Binding-site contacts:
Ligand atom C21 contacts residue LEU38 of chain 1.A at 3.6 Å (hydrophobic).
Ligand atom O contacts residue ALA64 of chain 1.A at 3.9 Å.
Ligand atom C1 contacts residue VAL46 of chain 1.A at 3.9 Å (hydrophobic).
Ligand atom C22 contacts residue ALA116 of chain 1.A at 3.6 Å (hydrophobic).
Ligand atom N1 contacts residue ALA64 of chain 1.A at 3.4 Å.
Ligand atom C18 contacts residue GLY185 of chain 1.A at 3.9 Å.
Ligand atom C5 contacts residue LEU172 of chain 1.A at 3.9 Å (hydrophobic).
Ligand atom C16 contacts residue LEU172 of chain 1.A at 3.9 Å (hydrophobic).
Ligand atom C6 contacts residue ALA64 of chain 1.A at 3.3 Å (hydrophobic).
Ligand atom N1 contacts residue LEU112 of chain 1.A at 3.8 Å.
Ligand atom C6 contacts residue LEU172 of chain 1.A at 3.5 Å (hydrophobic).
Ligand atom N contacts residue ALA64 of chain 1.A at 3.8 Å.
Ligand atom F contacts residue GLY185 of chain 1.A at 3.0 Å.
Ligand atom C contacts residue LEU112 of chain 1.A at 3.8 Å (hydrophobic).
Ligand atom C9 contacts residue ASP119 of chain 1.A at 3.4 Å.
Ligand atom C2 contacts residue ALA64 of chain 1.A at 3.5 Å (hydrophobic).
Ligand atom C8 contacts residue GLY118 of chain 1.A at 3.8 Å.
Ligand atom F contacts residue ASP186 of chain 1.A at 3.2 Å.
Ligand atom F contacts residue ASN170 of chain 1.A at 3.3 Å.
Ligand atom N3 contacts residue GLY118 of chain 1.A at 3.9 Å.
Ligand atom N2 contacts residue GLY118 of chain 1.A at 3.8 Å.
Ligand atom C20 contacts residue LEU38 of chain 1.A at 3.8 Å (hydrophobic).
Ligand atom C22 contacts residue MET115 of chain 1.A at 3.2 Å (hydrophobic).
Ligand atom C18 contacts residue LEU172 of chain 1.A at 3.6 Å (hydrophobic).
Ligand atom N1 contacts residue GLU113 of chain 1.A at 2.8 Å (salt-bridge).
Ligand atom C16 contacts residue ARG169 of chain 1.A at 3.3 Å.
Ligand atom O contacts residue LEU112 of chain 1.A at 3.9 Å.
Ligand atom C17 contacts residue LEU172 of chain 1.A at 3.7 Å (hydrophobic).
Ligand atom N contacts residue GLU113 of chain 1.A at 3.7 Å.
Ligand atom C2 contacts residue LEU172 of chain 1.A at 3.9 Å (hydrophobic).
Ligand atom O1 contacts residue VAL46 of chain 1.A at 3.4 Å.
Ligand atom C4 contacts residue LEU172 of chain 1.A at 3.8 Å (hydrophobic).
Ligand atom C3 contacts residue LEU172 of chain 1.A at 3.9 Å (hydrophobic).
Ligand atom C20 contacts residue MET115 of chain 1.A at 3.9 Å (hydrophobic).
Ligand atom C12 contacts residue LEU38 of chain 1.A at 3.5 Å (hydrophobic).
Ligand atom N contacts residue MET115 of chain 1.A at 2.9 Å (h-bond).
Ligand atom F contacts residue LEU172 of chain 1.A at 3.7 Å.
Ligand atom N1 contacts residue LEU172 of chain 1.A at 3.5 Å.
Ligand atom C5 contacts residue MET115 of chain 1.A at 3.2 Å (hydrophobic).
Ligand atom C6 contacts residue GLU113 of chain 1.A at 3.7 Å.

A small-molecule ligand and the protein it binds are described below.
Small molecule (SMILES): C[C@H]1Oc2cc(cnc2N)-c2c(C3CC3)nn(C)c2CN(C)C(=O)c2ccc(F)cc21

Sequence of chain 1.A:
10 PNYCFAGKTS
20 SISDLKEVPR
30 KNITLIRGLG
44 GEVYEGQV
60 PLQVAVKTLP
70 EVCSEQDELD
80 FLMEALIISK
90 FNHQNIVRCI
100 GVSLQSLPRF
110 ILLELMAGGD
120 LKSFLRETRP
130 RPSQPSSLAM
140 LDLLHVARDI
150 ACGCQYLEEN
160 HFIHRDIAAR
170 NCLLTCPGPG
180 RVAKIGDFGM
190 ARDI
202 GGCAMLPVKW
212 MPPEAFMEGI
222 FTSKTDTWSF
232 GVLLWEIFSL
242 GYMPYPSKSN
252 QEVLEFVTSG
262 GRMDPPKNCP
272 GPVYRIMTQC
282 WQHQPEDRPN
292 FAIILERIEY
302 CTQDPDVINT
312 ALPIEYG